Binding-site contacts:
Ligand atom C13 contacts residue TYR36 of chain 1.B at 4.2 Å (hydrophobic).
Ligand atom N2 contacts residue TYR36 of chain 1.B at 3.3 Å (h-bond).
Ligand atom C contacts residue TYR39 of chain 1.B at 4.2 Å (hydrophobic).
Ligand atom C10 contacts residue THR97 of chain 1.B at 4.3 Å.
Ligand atom C4 contacts residue TYR39 of chain 1.B at 3.0 Å (hydrophobic).
Ligand atom C9 contacts residue MET66 of chain 1.B at 3.8 Å (hydrophobic).
Ligand atom C7 contacts residue MET66 of chain 1.B at 3.8 Å (hydrophobic).
Ligand atom C contacts residue PHE51 of chain 1.B at 3.6 Å (hydrophobic).
Ligand atom C1 contacts residue GLY67 of chain 1.B at 3.9 Å.
Ligand atom N3 contacts residue ALA70 of chain 1.B at 4.4 Å.
Ligand atom C11 contacts residue THR97 of chain 1.B at 4.2 Å.
Ligand atom N2 contacts residue ALA70 of chain 1.B at 4.0 Å.
Ligand atom N1 contacts residue MET66 of chain 1.B at 4.2 Å.
Ligand atom C6 contacts residue MET66 of chain 1.B at 4.0 Å (hydrophobic).
Ligand atom C3 contacts residue ALA70 of chain 1.B at 3.4 Å (hydrophobic).
Ligand atom C10 contacts residue MET66 of chain 1.B at 3.5 Å (hydrophobic).
Ligand atom C2 contacts residue TYR36 of chain 1.B at 3.5 Å (hydrophobic).
Ligand atom N2 contacts residue MET66 of chain 1.B at 4.2 Å.
Ligand atom C5 contacts residue TYR36 of chain 1.B at 2.9 Å (hydrophobic).
Ligand atom C2 contacts residue TYR39 of chain 1.B at 3.6 Å (hydrophobic).
Ligand atom C1 contacts residue TYR36 of chain 1.B at 3.2 Å (hydrophobic).
Ligand atom C3 contacts residue TYR36 of chain 1.B at 3.6 Å (hydrophobic).
Ligand atom C6 contacts residue TYR36 of chain 1.B at 3.7 Å (hydrophobic).
Ligand atom C5 contacts residue ALA70 of chain 1.B at 3.4 Å (hydrophobic).
Ligand atom N contacts residue ALA70 of chain 1.B at 3.3 Å.
Ligand atom N1 contacts residue ALA70 of chain 1.B at 3.7 Å.
Ligand atom C contacts residue ILE71 of chain 1.B at 4.3 Å (hydrophobic).
Ligand atom C contacts residue TYR36 of chain 1.B at 3.7 Å (hydrophobic).
Ligand atom C1 contacts residue ALA70 of chain 1.B at 3.8 Å (hydrophobic).
Ligand atom N1 contacts residue TYR36 of chain 1.B at 2.8 Å (h-bond).
Ligand atom C6 contacts residue GLY67 of chain 1.B at 4.2 Å.
Ligand atom N contacts residue TYR36 of chain 1.B at 3.3 Å (h-bond).
Ligand atom C8 contacts residue MET66 of chain 1.B at 3.6 Å (hydrophobic).
Ligand atom C11 contacts residue MET66 of chain 1.B at 3.6 Å (hydrophobic).
Ligand atom C2 contacts residue ALA70 of chain 1.B at 3.7 Å (hydrophobic).
Ligand atom C12 contacts residue MET66 of chain 1.B at 3.9 Å (hydrophobic).
Ligand atom C4 contacts residue ALA70 of chain 1.B at 4.1 Å (hydrophobic).
Ligand atom C3 contacts residue TYR39 of chain 1.B at 4.0 Å (hydrophobic).
Ligand atom N1 contacts residue GLY67 of chain 1.B at 3.6 Å.
Ligand atom C contacts residue GLY67 of chain 1.B at 3.5 Å.

Sequence of chain 1.B:
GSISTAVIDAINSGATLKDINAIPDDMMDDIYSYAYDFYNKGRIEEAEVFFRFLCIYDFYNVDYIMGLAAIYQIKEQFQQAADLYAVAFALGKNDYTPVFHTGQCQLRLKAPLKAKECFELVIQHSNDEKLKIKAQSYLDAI

This small molecule binds to this protein.
Small molecule (SMILES): Cc1cc(C)nc(N2Cc3ccccc3C2=N)n1